Binding-site contacts:
Ligand atom O5 contacts residue GLN1071 of chain 1.C at 4.1 Å.
Ligand atom N2 contacts residue ASN717 of chain 1.C at 3.0 Å (h-bond).
Ligand atom C3 contacts residue ASN717 of chain 1.C at 3.8 Å.
Ligand atom O6 contacts residue GLN926 of chain 1.C at 3.2 Å (h-bond).
Ligand atom C1 contacts residue GLN1071 of chain 1.C at 4.4 Å.
Ligand atom O5 contacts residue ASN717 of chain 1.C at 2.3 Å (h-bond).
Ligand atom O7 contacts residue LEU922 of chain 1.C at 3.7 Å.
Ligand atom O6 contacts residue LEU922 of chain 1.C at 4.1 Å.
Ligand atom C8 contacts residue LEU922 of chain 1.C at 3.6 Å (hydrophobic).
Ligand atom C2 contacts residue ASN717 of chain 1.C at 2.5 Å.
Ligand atom C4 contacts residue LEU922 of chain 1.C at 4.5 Å (hydrophobic).
Ligand atom C5 contacts residue LEU922 of chain 1.C at 4.0 Å (hydrophobic).
Ligand atom O4 contacts residue LEU922 of chain 1.C at 3.9 Å.
Ligand atom C1 contacts residue ASN717 of chain 1.C at 1.4 Å.
Ligand atom N2 contacts residue LEU922 of chain 1.C at 4.3 Å.
Ligand atom O7 contacts residue ASN717 of chain 1.C at 3.6 Å (h-bond).
Ligand atom C6 contacts residue GLN926 of chain 1.C at 4.3 Å.
Ligand atom C8 contacts residue ASN925 of chain 1.C at 4.0 Å.
Ligand atom C7 contacts residue LEU922 of chain 1.C at 3.6 Å (hydrophobic).
Ligand atom C4 contacts residue ASN717 of chain 1.C at 4.2 Å.
Ligand atom C7 contacts residue ASN717 of chain 1.C at 3.5 Å.
Ligand atom O7 contacts residue GLN1071 of chain 1.C at 3.7 Å.
Ligand atom C5 contacts residue ASN717 of chain 1.C at 3.6 Å.

Sequence of chain 1.C:
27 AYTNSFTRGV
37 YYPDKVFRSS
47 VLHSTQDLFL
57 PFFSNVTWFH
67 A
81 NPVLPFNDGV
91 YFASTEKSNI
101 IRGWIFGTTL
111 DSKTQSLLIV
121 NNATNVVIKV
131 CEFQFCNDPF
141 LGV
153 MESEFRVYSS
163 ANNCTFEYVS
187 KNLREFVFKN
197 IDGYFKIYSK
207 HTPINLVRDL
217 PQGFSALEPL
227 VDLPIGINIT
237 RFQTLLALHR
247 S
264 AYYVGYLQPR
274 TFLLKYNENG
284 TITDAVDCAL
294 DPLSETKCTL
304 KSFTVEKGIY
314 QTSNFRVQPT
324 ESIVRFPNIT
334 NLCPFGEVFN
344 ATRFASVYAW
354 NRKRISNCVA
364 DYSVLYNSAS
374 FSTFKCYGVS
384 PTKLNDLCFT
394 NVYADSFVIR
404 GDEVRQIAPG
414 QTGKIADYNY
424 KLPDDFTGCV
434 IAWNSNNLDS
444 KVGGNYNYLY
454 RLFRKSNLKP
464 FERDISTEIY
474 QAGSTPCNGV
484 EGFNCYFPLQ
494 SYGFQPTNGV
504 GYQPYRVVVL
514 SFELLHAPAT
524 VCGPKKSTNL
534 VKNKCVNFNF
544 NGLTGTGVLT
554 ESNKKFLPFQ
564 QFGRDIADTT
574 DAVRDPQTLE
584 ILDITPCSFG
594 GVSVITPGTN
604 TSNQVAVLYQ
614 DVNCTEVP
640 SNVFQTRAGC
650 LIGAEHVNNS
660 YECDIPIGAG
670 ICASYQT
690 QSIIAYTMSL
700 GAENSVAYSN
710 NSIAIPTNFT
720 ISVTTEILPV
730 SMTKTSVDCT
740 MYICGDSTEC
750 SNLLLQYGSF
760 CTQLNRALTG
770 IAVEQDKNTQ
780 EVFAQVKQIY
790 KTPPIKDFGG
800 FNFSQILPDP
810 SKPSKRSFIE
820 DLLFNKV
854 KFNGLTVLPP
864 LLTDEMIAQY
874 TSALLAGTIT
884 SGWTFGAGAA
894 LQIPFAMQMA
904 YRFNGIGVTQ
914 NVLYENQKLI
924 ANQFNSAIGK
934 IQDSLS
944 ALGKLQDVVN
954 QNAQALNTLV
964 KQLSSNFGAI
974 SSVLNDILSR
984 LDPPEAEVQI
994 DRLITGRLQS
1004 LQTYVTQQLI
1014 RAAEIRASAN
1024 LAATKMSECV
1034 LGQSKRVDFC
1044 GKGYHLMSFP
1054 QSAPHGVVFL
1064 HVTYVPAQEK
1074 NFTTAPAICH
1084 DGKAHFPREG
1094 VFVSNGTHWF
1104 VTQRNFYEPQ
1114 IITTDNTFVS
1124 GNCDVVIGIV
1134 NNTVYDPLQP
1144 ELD

A protein and the small-molecule ligand that binds it are described below.
Small molecule (SMILES): CC(=O)N[C@H]1[C@H](O[C@H]2[C@H](O)[C@@H](NC(C)=O)CO[C@@H]2CO)O[C@H](CO)[C@@H](O)[C@@H]1O